This small molecule binds to this protein.
Small molecule (SMILES): CCc1cc(CC)nc(N)n1

Sequence of chain 1.A:
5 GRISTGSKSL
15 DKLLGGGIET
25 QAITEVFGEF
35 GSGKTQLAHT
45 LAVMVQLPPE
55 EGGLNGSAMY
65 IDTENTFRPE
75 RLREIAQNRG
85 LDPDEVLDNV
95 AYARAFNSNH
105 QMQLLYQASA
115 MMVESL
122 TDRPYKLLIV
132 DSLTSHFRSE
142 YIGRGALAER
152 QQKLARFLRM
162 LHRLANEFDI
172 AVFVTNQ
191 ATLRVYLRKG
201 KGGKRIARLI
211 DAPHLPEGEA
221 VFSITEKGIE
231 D

Sequence of chain 1.B:
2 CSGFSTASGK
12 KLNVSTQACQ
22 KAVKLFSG

Binding-site contacts:
Ligand atom C2 contacts residue GLN107 of chain 1.A at 3.3 Å.
Ligand atom C2 contacts residue GLN111 of chain 1.A at 4.1 Å.
Ligand atom C6 contacts residue CYS20 of chain 1.B at 2.6 Å (hydrophobic).
Ligand atom C6 contacts residue VAL24 of chain 1.B at 4.3 Å (hydrophobic).
Ligand atom C1 contacts residue CYS2 of chain 1.B at 2.7 Å (hydrophobic).
Ligand atom N contacts residue GLN107 of chain 1.A at 3.7 Å.
Ligand atom C4 contacts residue GLN107 of chain 1.A at 3.6 Å.
Ligand atom C5 contacts residue CYS20 of chain 1.B at 3.8 Å (hydrophobic).
Ligand atom C7 contacts residue GLN111 of chain 1.A at 3.9 Å.
Ligand atom C6 contacts residue TYR110 of chain 1.A at 3.7 Å (hydrophobic).
Ligand atom C5 contacts residue GLN107 of chain 1.A at 3.7 Å.
Ligand atom C6 contacts residue GLN111 of chain 1.A at 4.2 Å.
Ligand atom N1 contacts residue GLN107 of chain 1.A at 3.8 Å.
Ligand atom C7 contacts residue TYR110 of chain 1.A at 4.1 Å (hydrophobic).
Ligand atom C5 contacts residue GLN111 of chain 1.A at 3.7 Å.
Ligand atom N1 contacts residue CYS20 of chain 1.B at 3.5 Å (h-bond).
Ligand atom C contacts residue CYS2 of chain 1.B at 1.8 Å (hydrophobic).
Ligand atom N2 contacts residue GLN107 of chain 1.A at 4.4 Å.
Ligand atom C1 contacts residue GLN111 of chain 1.A at 3.5 Å.
Ligand atom C7 contacts residue CYS20 of chain 1.B at 1.8 Å (hydrophobic).
Ligand atom C4 contacts residue CYS20 of chain 1.B at 3.1 Å (hydrophobic).
Ligand atom C3 contacts residue CYS20 of chain 1.B at 4.4 Å (hydrophobic).
Ligand atom C1 contacts residue GLN107 of chain 1.A at 3.5 Å.
Ligand atom C3 contacts residue GLN107 of chain 1.A at 3.9 Å.
Ligand atom C6 contacts residue GLN107 of chain 1.A at 4.0 Å.
Ligand atom C2 contacts residue CYS2 of chain 1.B at 4.1 Å (hydrophobic).